Binding-site contacts:
Ligand atom C04 contacts residue ASP308 of chain 1.A at 3.3 Å.
Ligand atom C12 contacts residue GLY169 of chain 1.A at 3.6 Å.
Ligand atom C12 contacts residue DMS1 of chain 1.E at 4.3 Å.
Ligand atom C02 contacts residue TYR168 of chain 1.A at 4.2 Å (hydrophobic).
Ligand atom C02 contacts residue SER127 of chain 1.A at 4.1 Å.
Ligand atom N01 contacts residue GLY310 of chain 1.A at 3.9 Å.
Ligand atom F09 contacts residue ILE389 of chain 1.A at 3.6 Å.
Ligand atom N01 contacts residue ASP124 of chain 1.A at 2.7 Å (salt-bridge).
Ligand atom C02 contacts residue ASP308 of chain 1.A at 3.7 Å.
Ligand atom C03 contacts residue ASP308 of chain 1.A at 3.5 Å.
Ligand atom C05 contacts residue PHE283 of chain 1.A at 4.0 Å (hydrophobic).
Ligand atom C12 contacts residue U1H1 of chain 1.G at 4.0 Å.
Ligand atom C07 contacts residue ILE391 of chain 1.A at 4.1 Å (hydrophobic).
Ligand atom C05 contacts residue ASP308 of chain 1.A at 4.0 Å.
Ligand atom C07 contacts residue ILE393 of chain 1.A at 4.2 Å (hydrophobic).
Ligand atom F10 contacts residue GLY169 of chain 1.A at 4.3 Å.
Ligand atom C02 contacts residue ASP124 of chain 1.A at 3.3 Å.
Ligand atom C05 contacts residue ILE306 of chain 1.A at 3.8 Å (hydrophobic).
Ligand atom N01 contacts residue GLY126 of chain 1.A at 3.8 Å.
Ligand atom C11 contacts residue DMS1 of chain 1.E at 3.8 Å.
Ligand atom N01 contacts residue ASP308 of chain 1.A at 2.8 Å (salt-bridge).
Ligand atom N01 contacts residue THR311 of chain 1.A at 3.9 Å.
Ligand atom C02 contacts residue U1H1 of chain 1.G at 3.3 Å.
Ligand atom C03 contacts residue GLY126 of chain 1.A at 3.5 Å.
Ligand atom F09 contacts residue DMS1 of chain 1.E at 3.9 Å.
Ligand atom N01 contacts residue U1H1 of chain 1.G at 2.8 Å (h-bond).
Ligand atom C12 contacts residue ASP308 of chain 1.A at 4.4 Å.
Ligand atom C05 contacts residue GLY126 of chain 1.A at 4.3 Å.
Ligand atom C02 contacts residue GLY126 of chain 1.A at 3.3 Å.
Ligand atom C03 contacts residue U1H1 of chain 1.G at 4.0 Å.
Ligand atom F08 contacts residue ILE393 of chain 1.A at 3.8 Å.
Ligand atom C04 contacts residue PHE283 of chain 1.A at 4.0 Å (hydrophobic).
Ligand atom C04 contacts residue GLY126 of chain 1.A at 3.3 Å.
Ligand atom F09 contacts residue ILE393 of chain 1.A at 3.8 Å.
Ligand atom F09 contacts residue ILE391 of chain 1.A at 4.4 Å.
Ligand atom F09 contacts residue GLY169 of chain 1.A at 3.9 Å.
Ligand atom F08 contacts residue ILE391 of chain 1.A at 3.0 Å.
Ligand atom F08 contacts residue ILE306 of chain 1.A at 4.4 Å.
Ligand atom C11 contacts residue GLY169 of chain 1.A at 3.3 Å.
Ligand atom C04 contacts residue ILE306 of chain 1.A at 4.1 Å (hydrophobic).

Sequence of chain 1.A:
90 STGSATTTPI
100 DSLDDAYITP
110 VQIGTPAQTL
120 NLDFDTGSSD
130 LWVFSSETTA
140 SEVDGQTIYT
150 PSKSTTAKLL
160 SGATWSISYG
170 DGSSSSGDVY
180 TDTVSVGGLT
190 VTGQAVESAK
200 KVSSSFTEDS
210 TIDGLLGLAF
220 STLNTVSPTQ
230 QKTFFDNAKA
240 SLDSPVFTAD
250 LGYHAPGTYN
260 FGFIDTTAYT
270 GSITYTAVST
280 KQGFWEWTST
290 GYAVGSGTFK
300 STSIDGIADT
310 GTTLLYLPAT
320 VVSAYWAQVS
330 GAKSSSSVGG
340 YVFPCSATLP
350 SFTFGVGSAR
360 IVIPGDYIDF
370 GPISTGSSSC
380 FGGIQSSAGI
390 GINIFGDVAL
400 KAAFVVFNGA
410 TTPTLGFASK

This small molecule binds to this protein.
Small molecule (SMILES): NCc1ccc(C(F)(F)F)cc1